The protein below binds the small molecule below.
Small molecule (SMILES): C=CC(=O)Nc1ccc(-c2c(-c3ccc(OC)cc3)c3c(N)ncnc3n2C)cc1

Binding-site contacts:
Ligand atom C21 contacts residue ASP192 of chain 1.B at 3.6 Å.
Ligand atom O17 contacts residue ASP192 of chain 1.B at 2.5 Å (salt-bridge).
Ligand atom C28 contacts residue ALA63 of chain 1.B at 3.7 Å (hydrophobic).
Ligand atom O02 contacts residue GLU82 of chain 1.B at 3.5 Å (salt-bridge).
Ligand atom C16 contacts residue ASP192 of chain 1.B at 3.2 Å.
Ligand atom C09 contacts residue LEU181 of chain 1.B at 3.8 Å (hydrophobic).
Ligand atom C30 contacts residue LEU181 of chain 1.B at 3.5 Å (hydrophobic).
Ligand atom C20 contacts residue ASP192 of chain 1.B at 3.2 Å.
Ligand atom O17 contacts residue LYS65 of chain 1.B at 3.0 Å (salt-bridge).
Ligand atom C07 contacts residue VAL112 of chain 1.B at 3.8 Å (hydrophobic).
Ligand atom C08 contacts residue VAL112 of chain 1.B at 3.4 Å (hydrophobic).
Ligand atom N25 contacts residue LEU181 of chain 1.B at 3.9 Å.
Ligand atom N25 contacts residue ALA115 of chain 1.B at 3.8 Å.
Ligand atom C26 contacts residue ALA115 of chain 1.B at 2.9 Å (hydrophobic).
Ligand atom N15 contacts residue GLY38 of chain 1.B at 3.9 Å.
Ligand atom C24 contacts residue LEU181 of chain 1.B at 3.6 Å (hydrophobic).
Ligand atom C26 contacts residue TYR114 of chain 1.B at 3.7 Å (hydrophobic).
Ligand atom C19 contacts residue CYS39 of chain 1.B at 3.8 Å (hydrophobic).
Ligand atom N22 contacts residue LEU181 of chain 1.B at 3.9 Å.
Ligand atom C18 contacts residue ASP192 of chain 1.B at 3.8 Å.
Ligand atom N29 contacts residue GLU113 of chain 1.B at 2.8 Å (salt-bridge).
Ligand atom N29 contacts residue ALA63 of chain 1.B at 3.3 Å.
Ligand atom C28 contacts residue LEU181 of chain 1.B at 3.5 Å (hydrophobic).
Ligand atom N27 contacts residue ALA115 of chain 1.B at 3.0 Å (h-bond).
Ligand atom N27 contacts residue TYR114 of chain 1.B at 3.6 Å.
Ligand atom O02 contacts residue VAL112 of chain 1.B at 3.7 Å.
Ligand atom C01 contacts residue VAL112 of chain 1.B at 3.3 Å (hydrophobic).
Ligand atom C12 contacts residue VAL43 of chain 1.B at 3.4 Å (hydrophobic).
Ligand atom N29 contacts residue VAL112 of chain 1.B at 3.4 Å.
Ligand atom C08 contacts residue LYS65 of chain 1.B at 3.8 Å.
Ligand atom C01 contacts residue LYS65 of chain 1.B at 3.5 Å.
Ligand atom C05 contacts residue LEU181 of chain 1.B at 3.8 Å (hydrophobic).
Ligand atom C19 contacts residue PHE40 of chain 1.B at 3.4 Å (hydrophobic).
Ligand atom C18 contacts residue CYS39 of chain 1.B at 3.8 Å (hydrophobic).
Ligand atom N29 contacts residue LEU181 of chain 1.B at 3.6 Å.
Ligand atom C07 contacts residue VAL43 of chain 1.B at 3.6 Å (hydrophobic).
Ligand atom C03 contacts residue LYS65 of chain 1.B at 3.5 Å.
Ligand atom C19 contacts residue ASP192 of chain 1.B at 3.5 Å.
Ligand atom C13 contacts residue VAL43 of chain 1.B at 3.9 Å (hydrophobic).
Ligand atom O02 contacts residue LYS65 of chain 1.B at 3.6 Å.

Sequence of chain 1.B:
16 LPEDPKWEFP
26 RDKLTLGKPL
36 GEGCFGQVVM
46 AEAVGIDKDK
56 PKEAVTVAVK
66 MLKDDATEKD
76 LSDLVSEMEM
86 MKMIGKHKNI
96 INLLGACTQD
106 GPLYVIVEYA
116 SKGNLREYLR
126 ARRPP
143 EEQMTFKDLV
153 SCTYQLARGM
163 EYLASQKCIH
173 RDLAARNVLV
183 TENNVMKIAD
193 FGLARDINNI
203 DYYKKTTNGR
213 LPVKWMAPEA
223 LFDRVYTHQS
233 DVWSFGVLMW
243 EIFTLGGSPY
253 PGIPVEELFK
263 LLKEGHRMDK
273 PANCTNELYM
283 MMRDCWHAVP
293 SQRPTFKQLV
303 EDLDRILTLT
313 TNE